A protein and the small-molecule ligand that binds it are described below.
Small molecule (SMILES): CC(=O)N[C@H]1[C@H](O[C@H]2[C@H](O)[C@@H](NC(C)=O)CO[C@@H]2CO)O[C@H](CO)[C@@H](O[C@@H]2O[C@H](CO[C@H]3O[C@H](CO)[C@@H](O)[C@H](O)[C@@H]3O)[C@@H](O)[C@H](O[C@H]3O[C@H](CO)[C@@H](O)[C@H](O)[C@@H]3O[C@H]3O[C@H](CO)[C@@H](O)[C@H](O)[C@@H]3O)[C@@H]2O)[C@@H]1O

Sequence of chain 1.A:
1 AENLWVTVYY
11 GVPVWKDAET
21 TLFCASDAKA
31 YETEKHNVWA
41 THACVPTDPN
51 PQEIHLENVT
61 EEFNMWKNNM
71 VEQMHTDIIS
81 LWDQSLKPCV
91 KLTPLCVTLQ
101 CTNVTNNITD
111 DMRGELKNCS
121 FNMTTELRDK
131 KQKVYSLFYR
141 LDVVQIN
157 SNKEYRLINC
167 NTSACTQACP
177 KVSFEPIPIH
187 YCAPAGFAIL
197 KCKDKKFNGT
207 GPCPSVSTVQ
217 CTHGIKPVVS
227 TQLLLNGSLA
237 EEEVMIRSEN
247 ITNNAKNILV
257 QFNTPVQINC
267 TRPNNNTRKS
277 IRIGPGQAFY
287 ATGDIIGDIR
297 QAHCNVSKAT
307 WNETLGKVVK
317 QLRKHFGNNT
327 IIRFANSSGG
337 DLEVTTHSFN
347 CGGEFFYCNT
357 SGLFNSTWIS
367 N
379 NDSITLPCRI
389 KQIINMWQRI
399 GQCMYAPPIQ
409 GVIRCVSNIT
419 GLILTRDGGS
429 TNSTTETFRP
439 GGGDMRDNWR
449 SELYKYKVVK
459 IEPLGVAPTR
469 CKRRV

Binding-site contacts:
Ligand atom O6 contacts residue GLY348 of chain 1.A at 3.8 Å.
Ligand atom C1 contacts residue ASN232 of chain 1.A at 1.4 Å.
Ligand atom C3 contacts residue ASN232 of chain 1.A at 3.8 Å.
Ligand atom C5 contacts residue ASN232 of chain 1.A at 3.7 Å.
Ligand atom C1 contacts residue SER415 of chain 1.A at 3.8 Å.
Ligand atom O7 contacts residue VAL224 of chain 1.A at 4.4 Å.
Ligand atom O4 contacts residue ARG274 of chain 1.A at 3.9 Å.
Ligand atom C4 contacts residue ASN232 of chain 1.A at 4.2 Å.
Ligand atom C6 contacts residue SER179 of chain 1.A at 4.1 Å.
Ligand atom O7 contacts residue PRO182 of chain 1.A at 3.7 Å.
Ligand atom C8 contacts residue ASN346 of chain 1.A at 3.3 Å.
Ligand atom C3 contacts residue VAL414 of chain 1.A at 4.2 Å (hydrophobic).
Ligand atom N2 contacts residue ASN232 of chain 1.A at 2.8 Å (h-bond).
Ligand atom N2 contacts residue SER415 of chain 1.A at 3.9 Å.
Ligand atom O6 contacts residue SER179 of chain 1.A at 4.2 Å.
Ligand atom O6 contacts residue VAL414 of chain 1.A at 4.4 Å.
Ligand atom C4 contacts residue VAL414 of chain 1.A at 4.2 Å (hydrophobic).
Ligand atom C2 contacts residue ASN232 of chain 1.A at 2.4 Å.
Ligand atom O7 contacts residue ASN232 of chain 1.A at 4.0 Å.
Ligand atom O3 contacts residue CYS413 of chain 1.A at 4.4 Å.
Ligand atom C2 contacts residue SER415 of chain 1.A at 4.3 Å.
Ligand atom O5 contacts residue ASN232 of chain 1.A at 2.4 Å (h-bond).
Ligand atom O7 contacts residue ASN346 of chain 1.A at 4.3 Å.
Ligand atom O4 contacts residue VAL414 of chain 1.A at 3.9 Å.
Ligand atom C8 contacts residue LEU231 of chain 1.A at 4.4 Å (hydrophobic).
Ligand atom O6 contacts residue GLU181 of chain 1.A at 4.0 Å.
Ligand atom C7 contacts residue ASN346 of chain 1.A at 4.1 Å.
Ligand atom C5 contacts residue VAL414 of chain 1.A at 3.8 Å (hydrophobic).
Ligand atom C6 contacts residue GLU181 of chain 1.A at 3.9 Å.
Ligand atom C7 contacts residue ASN232 of chain 1.A at 3.6 Å.